This small molecule binds to this protein.
Small molecule (SMILES): O=C(O)CN1CC[C@H]2[C@@H]1[C@H](c1cccc(Cl)c1)[C@]1(C(=O)Nc3cc(Cl)ccc31)N2CC1CC1

Sequence of chain 1.A:
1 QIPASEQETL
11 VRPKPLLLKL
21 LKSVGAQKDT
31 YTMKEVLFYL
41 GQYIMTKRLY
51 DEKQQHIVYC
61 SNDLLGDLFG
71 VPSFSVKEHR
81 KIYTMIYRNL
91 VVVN

Binding-site contacts:
Ligand atom CL2 contacts residue LEU40 of chain 1.A at 3.8 Å.
Ligand atom C21 contacts residue TYR50 of chain 1.A at 3.7 Å (hydrophobic).
Ligand atom O35 contacts residue LYS77 of chain 1.A at 3.0 Å (salt-bridge).
Ligand atom CL1 contacts residue TYR83 of chain 1.A at 3.7 Å.
Ligand atom C20 contacts residue ILE44 of chain 1.A at 3.3 Å (hydrophobic).
Ligand atom C2 contacts residue HIS79 of chain 1.A at 3.9 Å.
Ligand atom C20 contacts residue GLY41 of chain 1.A at 3.8 Å.
Ligand atom O36 contacts residue LYS77 of chain 1.A at 2.8 Å (salt-bridge).
Ligand atom C30 contacts residue PHE74 of chain 1.A at 3.9 Å (hydrophobic).
Ligand atom C10 contacts residue SO41 of chain 1.C at 3.2 Å.
Ligand atom C34 contacts residue HIS79 of chain 1.A at 3.4 Å.
Ligand atom C26 contacts residue LEU37 of chain 1.A at 3.6 Å (hydrophobic).
Ligand atom C34 contacts residue VAL76 of chain 1.A at 3.8 Å (hydrophobic).
Ligand atom C2 contacts residue LEU37 of chain 1.A at 3.8 Å (hydrophobic).
Ligand atom C33 contacts residue VAL76 of chain 1.A at 3.5 Å (hydrophobic).
Ligand atom O36 contacts residue HIS79 of chain 1.A at 2.6 Å (h-bond).
Ligand atom C34 contacts residue LYS77 of chain 1.A at 3.3 Å.
Ligand atom C15 contacts residue SO41 of chain 1.C at 3.6 Å.
Ligand atom CL2 contacts residue PHE69 of chain 1.A at 3.6 Å.
Ligand atom C21 contacts residue VAL76 of chain 1.A at 3.8 Å (hydrophobic).
Ligand atom N12 contacts residue SO41 of chain 1.C at 2.8 Å (h-bond).
Ligand atom O36 contacts residue VAL76 of chain 1.A at 3.6 Å.
Ligand atom CL1 contacts residue ILE82 of chain 1.A at 3.7 Å.
Ligand atom C33 contacts residue HIS79 of chain 1.A at 3.5 Å.
Ligand atom C20 contacts residue MET45 of chain 1.A at 3.8 Å (hydrophobic).
Ligand atom C27 contacts residue GLY41 of chain 1.A at 3.8 Å.
Ligand atom C13 contacts residue SO41 of chain 1.C at 3.5 Å.
Ligand atom C28 contacts residue ILE44 of chain 1.A at 3.9 Å (hydrophobic).
Ligand atom C33 contacts residue SO41 of chain 1.C at 3.8 Å.
Ligand atom O24 contacts residue SO41 of chain 1.C at 3.8 Å.
Ligand atom C13 contacts residue VAL76 of chain 1.A at 3.5 Å (hydrophobic).
Ligand atom C14 contacts residue SO41 of chain 1.C at 3.4 Å.
Ligand atom CL1 contacts residue HIS79 of chain 1.A at 3.7 Å.
Ligand atom C27 contacts residue LEU37 of chain 1.A at 3.7 Å (hydrophobic).
Ligand atom N25 contacts residue GLY41 of chain 1.A at 3.9 Å.
Ligand atom N25 contacts residue LEU37 of chain 1.A at 2.9 Å (h-bond).
Ligand atom O35 contacts residue SO41 of chain 1.C at 3.5 Å (h-bond).
Ligand atom C3 contacts residue LEU37 of chain 1.A at 3.8 Å (hydrophobic).
Ligand atom C3 contacts residue TYR83 of chain 1.A at 3.8 Å (hydrophobic).
Ligand atom C21 contacts residue ILE44 of chain 1.A at 3.8 Å (hydrophobic).